Binding-site contacts:
Ligand atom OAX contacts residue ARG280 of chain 1.J at 3.7 Å.
Ligand atom CAS contacts residue ARG280 of chain 1.J at 3.1 Å.
Ligand atom PBL contacts residue THR320 of chain 1.J at 4.0 Å.
Ligand atom OAB contacts residue LEU172 of chain 1.J at 3.5 Å (h-bond).
Ligand atom PBM contacts residue LEU172 of chain 1.J at 4.0 Å.
Ligand atom OAH contacts residue TYR170 of chain 1.J at 3.8 Å.
Ligand atom PBL contacts residue ARG280 of chain 1.J at 3.9 Å.
Ligand atom OAC contacts residue LYS150 of chain 1.J at 4.0 Å.
Ligand atom OAI contacts residue HIS281 of chain 1.J at 3.7 Å.
Ligand atom CBH contacts residue TYR170 of chain 1.J at 3.5 Å (hydrophobic).
Ligand atom CAW contacts residue PRO149 of chain 1.J at 3.6 Å (hydrophobic).
Ligand atom OAQ contacts residue PRO149 of chain 1.J at 3.2 Å.
Ligand atom CAU contacts residue HIS281 of chain 1.J at 3.8 Å.
Ligand atom OAK contacts residue ALA197 of chain 1.J at 4.0 Å.
Ligand atom CAS contacts residue TYR170 of chain 1.J at 3.7 Å (hydrophobic).
Ligand atom OAF contacts residue ARG277 of chain 1.J at 3.7 Å.
Ligand atom OAB contacts residue SER173 of chain 1.J at 3.5 Å (h-bond).
Ligand atom OAH contacts residue ARG280 of chain 1.J at 3.6 Å.
Ligand atom OAN contacts residue TYR170 of chain 1.J at 3.3 Å (h-bond).
Ligand atom OAJ contacts residue TYR170 of chain 1.J at 2.6 Å (h-bond).
Ligand atom OAQ contacts residue ALA151 of chain 1.J at 3.2 Å (h-bond).
Ligand atom CBF contacts residue HIS281 of chain 1.J at 4.0 Å.
Ligand atom PBN contacts residue LYS150 of chain 1.J at 3.9 Å.
Ligand atom OAN contacts residue THR276 of chain 1.J at 3.0 Å.
Ligand atom OAH contacts residue HIS281 of chain 1.J at 3.1 Å (h-bond).
Ligand atom OAL contacts residue ALA151 of chain 1.J at 3.7 Å.
Ligand atom OAZ contacts residue ALA151 of chain 1.J at 4.0 Å.
Ligand atom PBL contacts residue TYR170 of chain 1.J at 3.5 Å.
Ligand atom OAP contacts residue ARG277 of chain 1.J at 3.7 Å.
Ligand atom OAO contacts residue TYR170 of chain 1.J at 3.5 Å (h-bond).
Ligand atom CAU contacts residue TYR170 of chain 1.J at 3.5 Å (hydrophobic).
Ligand atom OAP contacts residue LEU172 of chain 1.J at 3.4 Å (h-bond).
Ligand atom OAQ contacts residue LYS150 of chain 1.J at 2.8 Å (salt-bridge).
Ligand atom CAW contacts residue TYR170 of chain 1.J at 3.3 Å (hydrophobic).
Ligand atom OAN contacts residue THR320 of chain 1.J at 2.9 Å (h-bond).
Ligand atom OAB contacts residue ALA171 of chain 1.J at 3.9 Å.
Ligand atom OAN contacts residue ARG280 of chain 1.J at 2.9 Å (salt-bridge).
Ligand atom CBD contacts residue GLN200 of chain 1.J at 3.7 Å.
Ligand atom OAX contacts residue TYR170 of chain 1.J at 3.0 Å (h-bond).
Ligand atom OAF contacts residue GLN200 of chain 1.J at 2.6 Å (h-bond).

Sequence of chain 1.J:
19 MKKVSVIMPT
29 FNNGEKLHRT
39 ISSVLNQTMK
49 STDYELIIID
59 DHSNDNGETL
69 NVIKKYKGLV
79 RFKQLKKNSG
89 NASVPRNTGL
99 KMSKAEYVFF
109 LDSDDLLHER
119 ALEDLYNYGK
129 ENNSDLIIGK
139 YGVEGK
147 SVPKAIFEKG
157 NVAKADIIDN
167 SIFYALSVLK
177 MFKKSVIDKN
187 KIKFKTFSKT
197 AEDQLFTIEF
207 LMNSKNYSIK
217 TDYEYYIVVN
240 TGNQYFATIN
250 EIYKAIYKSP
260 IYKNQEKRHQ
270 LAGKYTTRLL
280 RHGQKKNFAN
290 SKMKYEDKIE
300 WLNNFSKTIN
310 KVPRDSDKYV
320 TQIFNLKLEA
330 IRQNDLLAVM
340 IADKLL

This protein binds this small molecule.
Small molecule (SMILES): O=P(O)(O)OC[C@H](O)[C@H](O)[C@H](O)COP(=O)(O)OC[C@H](O)[C@H](O)[C@H](O)COP(=O)(O)OC[C@@H](O)[C@@H](O)[C@@H](O)CO